Binding-site contacts:
Ligand atom C2 contacts residue ASN23 of chain 2.A at 2.4 Å.
Ligand atom C7 contacts residue GLN15 of chain 2.A at 4.3 Å.
Ligand atom C7 contacts residue ASN23 of chain 2.A at 3.3 Å.
Ligand atom C3 contacts residue ASN23 of chain 2.A at 3.7 Å.
Ligand atom C1 contacts residue ASN23 of chain 2.A at 1.4 Å.
Ligand atom O6 contacts residue ASN23 of chain 2.A at 3.9 Å.
Ligand atom O7 contacts residue ASN23 of chain 2.A at 3.4 Å (h-bond).
Ligand atom N2 contacts residue ASN23 of chain 2.A at 2.8 Å (h-bond).
Ligand atom C2 contacts residue GLN15 of chain 2.A at 4.4 Å.
Ligand atom C6 contacts residue ASN23 of chain 2.A at 4.4 Å.
Ligand atom O7 contacts residue GLN15 of chain 2.A at 3.2 Å (h-bond).
Ligand atom O5 contacts residue ASN23 of chain 2.A at 2.4 Å (h-bond).
Ligand atom C8 contacts residue ASN23 of chain 2.A at 4.4 Å.
Ligand atom C5 contacts residue ASN23 of chain 2.A at 3.7 Å.
Ligand atom C4 contacts residue ASN23 of chain 2.A at 4.2 Å.

Sequence of chain 2.A:
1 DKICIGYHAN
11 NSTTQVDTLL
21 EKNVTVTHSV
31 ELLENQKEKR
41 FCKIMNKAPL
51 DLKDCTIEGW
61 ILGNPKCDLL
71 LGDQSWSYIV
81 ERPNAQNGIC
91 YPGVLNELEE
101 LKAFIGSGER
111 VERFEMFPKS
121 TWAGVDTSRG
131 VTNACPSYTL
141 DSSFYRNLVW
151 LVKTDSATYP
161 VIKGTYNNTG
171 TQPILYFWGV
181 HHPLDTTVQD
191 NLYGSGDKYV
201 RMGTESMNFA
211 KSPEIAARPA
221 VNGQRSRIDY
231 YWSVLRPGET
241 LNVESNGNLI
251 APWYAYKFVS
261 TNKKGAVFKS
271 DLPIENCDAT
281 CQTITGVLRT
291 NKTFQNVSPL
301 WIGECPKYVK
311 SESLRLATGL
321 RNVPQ

A protein and the small-molecule ligand that binds it are described below.
Small molecule (SMILES): CC(=O)N[C@@H]1[C@@H](O)[C@H](O)[C@@H](CO)O[C@H]1O